This protein binds this small molecule.
Small molecule (SMILES): CC(=O)N[C@@H](CCCNC(N)=[NH2+])C(=O)N[C@@H](C)C(=O)NCC(=O)N1CCC[C@H]1C(=O)N[C@@H](CC(C)C)C(=O)N[C@@H](CCC(N)=O)C(=O)N[C@@H](Cc1c[nH]c2ccccc12)C(=O)N[C@@H](CC(C)C)C(=O)N[C@@H](C)C(=O)N[C@@H](CCC(=O)O)C(=O)N[C@@H](CCCC[NH3+])C(=O)N[C@@H](Cc1ccc(O)cc1)C(=O)N[C@@H](CCC(N)=O)C(=O)NCC(N)=O

Binding-site contacts:
Ligand atom O contacts residue LNK1 of chain 1.B at 4.0 Å.
Ligand atom CG contacts residue LNK1 of chain 1.B at 3.9 Å.
Ligand atom CA contacts residue LNK1 of chain 1.B at 4.3 Å.
Ligand atom CB contacts residue LNK1 of chain 1.B at 3.8 Å.
Ligand atom CB contacts residue LNK1 of chain 1.B at 4.3 Å.
Ligand atom N contacts residue LNK1 of chain 1.B at 4.2 Å.
Ligand atom NE2 contacts residue LNK1 of chain 1.B at 1.4 Å.
Ligand atom CD contacts residue LNK1 of chain 1.B at 2.5 Å.
Ligand atom CG contacts residue LNK1 of chain 1.B at 3.8 Å.
Ligand atom OE1 contacts residue LNK1 of chain 1.B at 2.8 Å.